This protein binds this small molecule.
Small molecule (SMILES): Brc1cn[nH]c1

Sequence of chain 1.B:
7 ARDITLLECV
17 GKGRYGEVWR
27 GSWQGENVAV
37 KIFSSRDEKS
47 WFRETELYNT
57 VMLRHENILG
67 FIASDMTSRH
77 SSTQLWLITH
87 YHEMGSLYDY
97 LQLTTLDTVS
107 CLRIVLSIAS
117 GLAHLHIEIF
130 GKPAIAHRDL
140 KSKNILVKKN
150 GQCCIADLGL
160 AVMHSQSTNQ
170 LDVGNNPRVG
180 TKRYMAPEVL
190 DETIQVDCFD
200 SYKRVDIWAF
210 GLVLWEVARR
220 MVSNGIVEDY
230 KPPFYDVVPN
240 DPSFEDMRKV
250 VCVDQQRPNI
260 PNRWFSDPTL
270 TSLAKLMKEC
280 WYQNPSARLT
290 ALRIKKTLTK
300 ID

Binding-site contacts:
Ligand atom N2 contacts residue MET162 of chain 1.B at 3.6 Å (h-bond).
Ligand atom BR4 contacts residue PRO132 of chain 1.B at 4.0 Å.
Ligand atom N2 contacts residue HIS163 of chain 1.B at 4.0 Å.
Ligand atom C3 contacts residue GLN169 of chain 1.B at 4.5 Å.
Ligand atom C5 contacts residue PRO132 of chain 1.B at 3.9 Å (hydrophobic).
Ligand atom N1 contacts residue ASP171 of chain 1.B at 4.3 Å.
Ligand atom N1 contacts residue HIS163 of chain 1.B at 3.6 Å.
Ligand atom C4 contacts residue ASP171 of chain 1.B at 4.4 Å.
Ligand atom C5 contacts residue MET162 of chain 1.B at 4.1 Å (hydrophobic).
Ligand atom C3 contacts residue ASP171 of chain 1.B at 3.3 Å.
Ligand atom C3 contacts residue MET162 of chain 1.B at 4.1 Å (hydrophobic).
Ligand atom C4 contacts residue PRO132 of chain 1.B at 4.3 Å (hydrophobic).
Ligand atom C5 contacts residue SER164 of chain 1.B at 3.8 Å.
Ligand atom N2 contacts residue SER164 of chain 1.B at 4.0 Å.
Ligand atom C5 contacts residue HIS163 of chain 1.B at 3.9 Å.
Ligand atom N1 contacts residue SER164 of chain 1.B at 3.5 Å (h-bond).
Ligand atom N2 contacts residue GLN169 of chain 1.B at 3.3 Å (h-bond).
Ligand atom N2 contacts residue LEU170 of chain 1.B at 4.2 Å.
Ligand atom C5 contacts residue GLN169 of chain 1.B at 4.2 Å.
Ligand atom N1 contacts residue GLN169 of chain 1.B at 3.3 Å (h-bond).
Ligand atom N2 contacts residue ASP171 of chain 1.B at 3.7 Å.
Ligand atom BR4 contacts residue MET162 of chain 1.B at 4.2 Å.
Ligand atom C4 contacts residue MET162 of chain 1.B at 4.0 Å (hydrophobic).
Ligand atom N1 contacts residue MET162 of chain 1.B at 3.7 Å.